This protein binds this small molecule.
Small molecule (SMILES): CC(=O)N[C@@H]1[C@@H](O)[C@H](O)[C@@H](CO)O[C@H]1O

Sequence of chain 1.F:
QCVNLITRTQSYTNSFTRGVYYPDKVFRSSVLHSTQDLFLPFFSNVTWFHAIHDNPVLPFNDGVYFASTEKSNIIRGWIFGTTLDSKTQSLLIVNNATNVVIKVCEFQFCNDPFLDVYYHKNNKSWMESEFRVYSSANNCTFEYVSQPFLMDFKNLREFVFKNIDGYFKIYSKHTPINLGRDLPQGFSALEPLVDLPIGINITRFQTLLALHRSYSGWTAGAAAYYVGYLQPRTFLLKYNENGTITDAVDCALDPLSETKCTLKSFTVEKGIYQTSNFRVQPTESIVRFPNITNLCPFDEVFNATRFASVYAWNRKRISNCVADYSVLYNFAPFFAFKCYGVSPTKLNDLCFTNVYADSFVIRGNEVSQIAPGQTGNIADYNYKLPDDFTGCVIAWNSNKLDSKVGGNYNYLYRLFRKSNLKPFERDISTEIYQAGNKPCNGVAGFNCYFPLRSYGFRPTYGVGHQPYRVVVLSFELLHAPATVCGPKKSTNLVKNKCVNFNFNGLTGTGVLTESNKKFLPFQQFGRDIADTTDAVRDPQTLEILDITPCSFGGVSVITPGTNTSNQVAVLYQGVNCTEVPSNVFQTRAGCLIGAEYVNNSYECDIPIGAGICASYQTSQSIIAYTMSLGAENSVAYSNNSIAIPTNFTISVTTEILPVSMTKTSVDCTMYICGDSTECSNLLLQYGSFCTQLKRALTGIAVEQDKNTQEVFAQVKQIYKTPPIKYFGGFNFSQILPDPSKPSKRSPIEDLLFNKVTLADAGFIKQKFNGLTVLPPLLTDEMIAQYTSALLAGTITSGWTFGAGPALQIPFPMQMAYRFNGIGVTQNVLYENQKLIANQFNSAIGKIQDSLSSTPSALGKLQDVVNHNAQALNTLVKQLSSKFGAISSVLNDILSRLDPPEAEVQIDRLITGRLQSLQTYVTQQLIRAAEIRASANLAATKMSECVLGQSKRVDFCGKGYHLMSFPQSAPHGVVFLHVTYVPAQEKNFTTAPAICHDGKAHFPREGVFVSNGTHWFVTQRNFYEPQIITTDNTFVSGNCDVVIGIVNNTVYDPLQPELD

Binding-site contacts:
Ligand atom C8 contacts residue GLN564 of chain 1.F at 4.2 Å.
Ligand atom C5 contacts residue ASN315 of chain 1.F at 3.7 Å.
Ligand atom C3 contacts residue ASN315 of chain 1.F at 3.8 Å.
Ligand atom C1 contacts residue GLN564 of chain 1.F at 3.9 Å.
Ligand atom C6 contacts residue ASN315 of chain 1.F at 4.3 Å.
Ligand atom C2 contacts residue ASN315 of chain 1.F at 2.5 Å.
Ligand atom C1 contacts residue ASN315 of chain 1.F at 1.4 Å.
Ligand atom O5 contacts residue ASN315 of chain 1.F at 2.4 Å (h-bond).
Ligand atom C4 contacts residue ASN315 of chain 1.F at 4.2 Å.
Ligand atom O7 contacts residue ASN315 of chain 1.F at 2.6 Å (h-bond).
Ligand atom C7 contacts residue ASN315 of chain 1.F at 3.0 Å.
Ligand atom N2 contacts residue ASN315 of chain 1.F at 2.9 Å (h-bond).
Ligand atom C8 contacts residue LEU566 of chain 1.F at 3.8 Å (hydrophobic).
Ligand atom N2 contacts residue GLN564 of chain 1.F at 3.4 Å (h-bond).
Ligand atom C7 contacts residue GLN564 of chain 1.F at 4.1 Å.
Ligand atom C3 contacts residue GLN564 of chain 1.F at 4.2 Å.
Ligand atom C8 contacts residue ASN315 of chain 1.F at 4.3 Å.
Ligand atom O6 contacts residue ASN315 of chain 1.F at 4.1 Å.
Ligand atom C2 contacts residue GLN564 of chain 1.F at 4.0 Å.